Sequence of chain 6.A:
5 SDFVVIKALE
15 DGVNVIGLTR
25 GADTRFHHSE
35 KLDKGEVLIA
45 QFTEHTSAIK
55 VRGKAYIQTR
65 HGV

Sequence of chain 6.B:
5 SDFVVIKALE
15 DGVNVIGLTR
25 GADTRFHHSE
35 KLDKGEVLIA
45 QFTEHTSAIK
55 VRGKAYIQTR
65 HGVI

Binding-site contacts:
Ligand atom CE2 contacts residue GLN45 of chain 6.B at 4.1 Å.
Ligand atom CA contacts residue THR23 of chain 6.A at 3.6 Å.
Ligand atom CH2 contacts residue GLY21 of chain 6.B at 3.6 Å.
Ligand atom CZ2 contacts residue ALA44 of chain 6.B at 3.9 Å (hydrophobic).
Ligand atom C contacts residue SER51 of chain 6.A at 3.4 Å.
Ligand atom C contacts residue ARG24 of chain 6.A at 4.2 Å.
Ligand atom CA contacts residue SER51 of chain 6.A at 4.2 Å.
Ligand atom CE3 contacts residue HIS32 of chain 6.B at 3.3 Å.
Ligand atom CD1 contacts residue SER51 of chain 6.A at 3.7 Å.
Ligand atom OXT contacts residue SER51 of chain 6.A at 4.0 Å.
Ligand atom NE1 contacts residue GLN45 of chain 6.B at 3.0 Å (h-bond).
Ligand atom N contacts residue ASP27 of chain 6.A at 3.6 Å.
Ligand atom O contacts residue THR23 of chain 6.A at 3.2 Å (h-bond).
Ligand atom CZ3 contacts residue HIS32 of chain 6.B at 3.2 Å.
Ligand atom CA contacts residue THR28 of chain 6.A at 3.2 Å.
Ligand atom CD1 contacts residue GLN45 of chain 6.B at 3.7 Å.
Ligand atom CZ2 contacts residue ILE53 of chain 6.B at 3.6 Å (hydrophobic).
Ligand atom CD1 contacts residue THR47 of chain 6.B at 4.0 Å.
Ligand atom C contacts residue THR47 of chain 6.B at 3.5 Å.
Ligand atom OXT contacts residue THR47 of chain 6.B at 2.3 Å (h-bond).
Ligand atom C contacts residue GLY25 of chain 6.A at 3.6 Å.
Ligand atom CE2 contacts residue ALA44 of chain 6.B at 4.1 Å (hydrophobic).
Ligand atom NE1 contacts residue ALA44 of chain 6.B at 3.9 Å.
Ligand atom N contacts residue THR23 of chain 6.A at 2.7 Å (h-bond).
Ligand atom CB contacts residue THR23 of chain 6.A at 3.7 Å.
Ligand atom CZ2 contacts residue THR50 of chain 6.B at 4.0 Å.
Ligand atom C contacts residue THR23 of chain 6.A at 3.9 Å.
Ligand atom O contacts residue GLY25 of chain 6.A at 2.9 Å (h-bond).
Ligand atom O contacts residue ARG24 of chain 6.A at 3.0 Å.
Ligand atom CB contacts residue THR28 of chain 6.A at 3.4 Å.
Ligand atom OXT contacts residue THR50 of chain 6.B at 3.4 Å (h-bond).
Ligand atom N contacts residue THR28 of chain 6.A at 2.6 Å (h-bond).
Ligand atom O contacts residue THR47 of chain 6.B at 3.9 Å.
Ligand atom CZ3 contacts residue GLY21 of chain 6.B at 3.8 Å.
Ligand atom CH2 contacts residue VAL19 of chain 6.B at 4.0 Å (hydrophobic).
Ligand atom N contacts residue GLY25 of chain 6.A at 2.8 Å (h-bond).
Ligand atom CB contacts residue SER51 of chain 6.A at 3.9 Å.
Ligand atom CH2 contacts residue ILE53 of chain 6.B at 4.0 Å (hydrophobic).
Ligand atom CA contacts residue GLY25 of chain 6.A at 3.5 Å.
Ligand atom O contacts residue SER51 of chain 6.A at 2.7 Å (h-bond).

This protein binds this small molecule.
Small molecule (SMILES): N[C@@H](Cc1c[nH]c2ccccc12)C(=O)O